Sequence of chain 1.A:
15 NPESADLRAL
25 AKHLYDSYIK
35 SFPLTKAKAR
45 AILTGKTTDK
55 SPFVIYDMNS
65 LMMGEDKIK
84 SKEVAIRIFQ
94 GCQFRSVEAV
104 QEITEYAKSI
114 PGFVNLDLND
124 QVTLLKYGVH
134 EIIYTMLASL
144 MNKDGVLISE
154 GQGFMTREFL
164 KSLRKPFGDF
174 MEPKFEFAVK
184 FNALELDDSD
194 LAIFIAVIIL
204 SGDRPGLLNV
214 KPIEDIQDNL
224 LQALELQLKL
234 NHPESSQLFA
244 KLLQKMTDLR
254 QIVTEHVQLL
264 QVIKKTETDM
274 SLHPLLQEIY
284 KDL

Binding-site contacts:
Ligand atom C55 contacts residue HIS259 of chain 1.A at 3.3 Å.
Ligand atom C1 contacts residue HIS133 of chain 1.A at 3.7 Å.
Ligand atom C3 contacts residue SER99 of chain 1.A at 3.2 Å.
Ligand atom C54 contacts residue PHE92 of chain 1.A at 3.2 Å (hydrophobic).
Ligand atom C14 contacts residue ILE91 of chain 1.A at 3.5 Å (hydrophobic).
Ligand atom C10 contacts residue MET174 of chain 1.A at 3.3 Å (hydrophobic).
Ligand atom C54 contacts residue LEU263 of chain 1.A at 3.6 Å (hydrophobic).
Ligand atom C12 contacts residue CYS95 of chain 1.A at 3.5 Å (hydrophobic).
Ligand atom C53 contacts residue PHE92 of chain 1.A at 3.6 Å (hydrophobic).
Ligand atom C2 contacts residue TYR137 of chain 1.A at 3.5 Å (hydrophobic).
Ligand atom C51 contacts residue SER99 of chain 1.A at 3.6 Å.
Ligand atom C51 contacts residue GLN96 of chain 1.A at 3.7 Å.
Ligand atom N99 contacts residue ARG98 of chain 1.A at 3.7 Å.
Ligand atom O1 contacts residue HIS133 of chain 1.A at 3.1 Å (h-bond).
Ligand atom O2 contacts residue HIS133 of chain 1.A at 3.1 Å.
Ligand atom C25 contacts residue ARG90 of chain 1.A at 3.6 Å.
Ligand atom O1 contacts residue TYR137 of chain 1.A at 2.6 Å (h-bond).
Ligand atom O2 contacts residue SER99 of chain 1.A at 3.2 Å (h-bond).
Ligand atom C2 contacts residue SER99 of chain 1.A at 3.7 Å.
Ligand atom C1 contacts residue TYR137 of chain 1.A at 3.2 Å (hydrophobic).
Ligand atom C3 contacts residue CYS95 of chain 1.A at 3.4 Å (hydrophobic).
Ligand atom C53 contacts residue LEU263 of chain 1.A at 3.5 Å (hydrophobic).
Ligand atom C15 contacts residue ARG98 of chain 1.A at 3.3 Å.
Ligand atom C25 contacts residue GLY94 of chain 1.A at 3.7 Å.
Ligand atom C5 contacts residue SER99 of chain 1.A at 3.4 Å.
Ligand atom C52 contacts residue LEU279 of chain 1.A at 3.7 Å (hydrophobic).
Ligand atom C51 contacts residue LEU279 of chain 1.A at 3.4 Å (hydrophobic).
Ligand atom C17 contacts residue ILE151 of chain 1.A at 3.8 Å (hydrophobic).
Ligand atom C54 contacts residue HIS259 of chain 1.A at 3.3 Å.
Ligand atom C52 contacts residue GLN96 of chain 1.A at 3.5 Å.
Ligand atom C14 contacts residue CYS95 of chain 1.A at 3.6 Å (hydrophobic).
Ligand atom O2 contacts residue TYR283 of chain 1.A at 2.9 Å (h-bond).
Ligand atom C9 contacts residue CYS95 of chain 1.A at 3.7 Å (hydrophobic).
Ligand atom C27 contacts residue LEU65 of chain 1.A at 3.5 Å (hydrophobic).
Ligand atom C14 contacts residue LEU163 of chain 1.A at 3.6 Å (hydrophobic).
Ligand atom O99 contacts residue ARG98 of chain 1.A at 3.5 Å.
Ligand atom C1 contacts residue SER99 of chain 1.A at 3.6 Å.
Ligand atom C28 contacts residue ARG90 of chain 1.A at 3.6 Å.
Ligand atom C22 contacts residue CYS95 of chain 1.A at 3.7 Å (hydrophobic).
Ligand atom C14 contacts residue MET158 of chain 1.A at 3.5 Å (hydrophobic).

This small molecule binds to this protein.
Small molecule (SMILES): CCCOc1ccc(C[C@@H](Cc2ccccc2)C(=O)O)cc1CNC(=O)c1ccc(C23CC4CC(CC(C4)C2)C3)cc1